Binding-site contacts:
Ligand atom O5 contacts residue ASN165 of chain 3.A at 2.4 Å (h-bond).
Ligand atom C2 contacts residue ASN236 of chain 3.A at 3.5 Å.
Ligand atom C3 contacts residue ASN236 of chain 3.A at 3.8 Å.
Ligand atom C1 contacts residue ASN165 of chain 3.A at 1.4 Å.
Ligand atom C5 contacts residue ASN165 of chain 3.A at 3.7 Å.
Ligand atom C8 contacts residue ASP237 of chain 3.A at 3.5 Å.
Ligand atom N2 contacts residue ALA238 of chain 3.A at 4.4 Å.
Ligand atom C1 contacts residue ASN236 of chain 3.A at 3.6 Å.
Ligand atom C7 contacts residue ALA238 of chain 3.A at 4.0 Å (hydrophobic).
Ligand atom O7 contacts residue ALA238 of chain 3.A at 4.0 Å.
Ligand atom C3 contacts residue ASN165 of chain 3.A at 3.8 Å.
Ligand atom N2 contacts residue ASN236 of chain 3.A at 2.6 Å (h-bond).
Ligand atom C5 contacts residue ASN236 of chain 3.A at 3.5 Å.
Ligand atom N2 contacts residue ASN165 of chain 3.A at 2.9 Å (h-bond).
Ligand atom C4 contacts residue ASN165 of chain 3.A at 4.3 Å.
Ligand atom C2 contacts residue ASN165 of chain 3.A at 2.5 Å.
Ligand atom C8 contacts residue ALA238 of chain 3.A at 3.6 Å (hydrophobic).
Ligand atom N2 contacts residue ASP237 of chain 3.A at 4.3 Å.
Ligand atom C7 contacts residue ASN165 of chain 3.A at 3.6 Å.
Ligand atom C8 contacts residue ASN236 of chain 3.A at 3.0 Å.
Ligand atom C7 contacts residue ASP237 of chain 3.A at 4.4 Å.
Ligand atom O7 contacts residue ASN165 of chain 3.A at 3.8 Å.
Ligand atom O7 contacts residue ASN236 of chain 3.A at 3.9 Å.
Ligand atom O5 contacts residue ASN236 of chain 3.A at 4.3 Å.
Ligand atom C6 contacts residue ASN236 of chain 3.A at 4.2 Å.
Ligand atom C7 contacts residue ASN236 of chain 3.A at 3.5 Å.
Ligand atom C8 contacts residue PRO217 of chain 2.A at 4.0 Å (hydrophobic).
Ligand atom O4 contacts residue ASN236 of chain 3.A at 3.8 Å.
Ligand atom C4 contacts residue ASN236 of chain 3.A at 4.1 Å.

Sequence of chain 2.A:
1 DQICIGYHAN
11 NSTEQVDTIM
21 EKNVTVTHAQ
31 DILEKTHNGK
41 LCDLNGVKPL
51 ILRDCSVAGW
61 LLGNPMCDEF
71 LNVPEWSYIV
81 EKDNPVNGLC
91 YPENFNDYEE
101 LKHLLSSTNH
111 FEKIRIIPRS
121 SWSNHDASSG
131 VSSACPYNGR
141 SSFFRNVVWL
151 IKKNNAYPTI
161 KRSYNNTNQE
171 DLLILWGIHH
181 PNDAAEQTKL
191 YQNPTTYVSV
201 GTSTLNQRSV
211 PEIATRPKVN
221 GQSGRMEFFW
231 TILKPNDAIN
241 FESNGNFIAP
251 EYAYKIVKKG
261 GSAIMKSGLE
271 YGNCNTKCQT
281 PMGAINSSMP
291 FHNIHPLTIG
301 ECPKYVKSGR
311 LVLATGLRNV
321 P

A protein and the small-molecule ligand that binds it are described below.
Small molecule (SMILES): CC(=O)N[C@H]1[C@H](O[C@H]2[C@H](O)[C@@H](NC(C)=O)CO[C@@H]2CO)O[C@H](CO)[C@@H](O)[C@@H]1O

Sequence of chain 3.A:
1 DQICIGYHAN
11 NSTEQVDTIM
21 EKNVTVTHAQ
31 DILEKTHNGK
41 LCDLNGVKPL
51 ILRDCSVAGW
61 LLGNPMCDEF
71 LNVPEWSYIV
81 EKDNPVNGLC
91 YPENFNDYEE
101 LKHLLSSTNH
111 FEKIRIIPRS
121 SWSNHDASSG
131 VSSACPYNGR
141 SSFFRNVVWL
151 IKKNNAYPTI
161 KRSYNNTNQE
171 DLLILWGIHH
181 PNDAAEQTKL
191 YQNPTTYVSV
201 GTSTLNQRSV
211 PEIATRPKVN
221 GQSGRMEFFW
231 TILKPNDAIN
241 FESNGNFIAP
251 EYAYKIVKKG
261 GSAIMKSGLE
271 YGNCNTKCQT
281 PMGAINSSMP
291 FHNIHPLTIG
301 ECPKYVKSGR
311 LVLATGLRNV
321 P